Binding-site contacts:
Ligand atom C7 contacts residue PHE128 of chain 1.A at 4.2 Å (hydrophobic).
Ligand atom S14 contacts residue HIS117 of chain 1.A at 4.0 Å.
Ligand atom O19 contacts residue HIS117 of chain 1.A at 3.5 Å (h-bond).
Ligand atom O19 contacts residue HIS92 of chain 1.A at 3.4 Å.
Ligand atom C12 contacts residue LEU195 of chain 1.A at 4.0 Å (hydrophobic).
Ligand atom C11 contacts residue LEU195 of chain 1.A at 4.2 Å (hydrophobic).
Ligand atom O3 contacts residue GLN90 of chain 1.A at 3.5 Å (h-bond).
Ligand atom C12 contacts residue THR197 of chain 1.A at 3.0 Å.
Ligand atom C16 contacts residue GLN90 of chain 1.A at 3.6 Å.
Ligand atom C8 contacts residue PHE128 of chain 1.A at 3.8 Å (hydrophobic).
Ligand atom S14 contacts residue ZN1 of chain 1.B at 3.1 Å.
Ligand atom N18 contacts residue HIS92 of chain 1.A at 3.3 Å (h-bond).
Ligand atom C15 contacts residue GLN90 of chain 1.A at 4.0 Å.
Ligand atom O2 contacts residue PRO199 of chain 1.A at 3.7 Å.
Ligand atom C13 contacts residue LEU195 of chain 1.A at 3.8 Å (hydrophobic).
Ligand atom O19 contacts residue VAL119 of chain 1.A at 3.9 Å.
Ligand atom O17 contacts residue THR196 of chain 1.A at 3.0 Å (h-bond).
Ligand atom C10 contacts residue PHE128 of chain 1.A at 3.7 Å (hydrophobic).
Ligand atom C13 contacts residue THR196 of chain 1.A at 4.1 Å.
Ligand atom N18 contacts residue HIS94 of chain 1.A at 3.4 Å (h-bond).
Ligand atom C14 contacts residue HIS92 of chain 1.A at 4.0 Å.
Ligand atom C15 contacts residue LEU195 of chain 1.A at 4.1 Å (hydrophobic).
Ligand atom O17 contacts residue TRP206 of chain 1.A at 3.5 Å.
Ligand atom O17 contacts residue ZN1 of chain 1.B at 4.2 Å.
Ligand atom N18 contacts residue HIS117 of chain 1.A at 3.4 Å (h-bond).
Ligand atom C13 contacts residue THR197 of chain 1.A at 3.1 Å.
Ligand atom C14 contacts residue ZN1 of chain 1.B at 4.1 Å.
Ligand atom C15 contacts residue HIS92 of chain 1.A at 3.8 Å.
Ligand atom O19 contacts residue ZN1 of chain 1.B at 3.1 Å.
Ligand atom S14 contacts residue THR196 of chain 1.A at 3.9 Å.
Ligand atom C14 contacts residue LEU195 of chain 1.A at 4.0 Å (hydrophobic).
Ligand atom N18 contacts residue THR196 of chain 1.A at 2.8 Å (h-bond).
Ligand atom O17 contacts residue LEU195 of chain 1.A at 3.3 Å.
Ligand atom C15 contacts residue VAL119 of chain 1.A at 3.9 Å (hydrophobic).
Ligand atom S14 contacts residue HIS92 of chain 1.A at 4.0 Å.
Ligand atom O3 contacts residue PHE128 of chain 1.A at 3.2 Å.
Ligand atom N18 contacts residue ZN1 of chain 1.B at 2.0 Å.
Ligand atom O17 contacts residue SER194 of chain 1.A at 4.0 Å.
Ligand atom O19 contacts residue TRP206 of chain 1.A at 4.0 Å.
Ligand atom O19 contacts residue VAL140 of chain 1.A at 3.8 Å.

Sequence of chain 1.A:
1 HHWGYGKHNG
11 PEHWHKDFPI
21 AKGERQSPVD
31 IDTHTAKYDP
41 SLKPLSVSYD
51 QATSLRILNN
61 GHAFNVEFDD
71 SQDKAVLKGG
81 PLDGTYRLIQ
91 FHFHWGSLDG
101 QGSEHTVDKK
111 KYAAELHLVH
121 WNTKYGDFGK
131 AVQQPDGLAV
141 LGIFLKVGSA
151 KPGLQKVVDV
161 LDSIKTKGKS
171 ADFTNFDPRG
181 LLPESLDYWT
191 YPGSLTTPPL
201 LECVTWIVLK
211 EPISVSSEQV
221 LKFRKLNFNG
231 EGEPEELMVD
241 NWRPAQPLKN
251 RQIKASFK

A small-molecule ligand and the protein it binds are described below.
Small molecule (SMILES): COc1cccc2cc(C(=O)Nc3ccc(S(N)(=O)=O)cc3)c(=O)oc12